Sequence of chain 1.A:
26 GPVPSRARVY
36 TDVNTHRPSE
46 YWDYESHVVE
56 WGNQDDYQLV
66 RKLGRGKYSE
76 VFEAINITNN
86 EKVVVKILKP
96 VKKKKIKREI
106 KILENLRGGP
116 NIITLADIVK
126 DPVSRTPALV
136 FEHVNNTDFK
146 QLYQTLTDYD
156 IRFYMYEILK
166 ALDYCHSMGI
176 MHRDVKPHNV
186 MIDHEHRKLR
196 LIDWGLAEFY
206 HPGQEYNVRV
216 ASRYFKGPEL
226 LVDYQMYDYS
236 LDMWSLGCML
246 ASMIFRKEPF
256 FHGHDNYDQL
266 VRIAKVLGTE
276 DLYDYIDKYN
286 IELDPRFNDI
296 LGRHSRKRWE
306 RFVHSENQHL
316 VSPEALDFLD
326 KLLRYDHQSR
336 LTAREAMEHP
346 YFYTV

A small-molecule ligand and the protein it binds are described below.
Small molecule (SMILES): C[NH2+]Cc1ccc(-c2ccccc2)c(Cl)c1

Binding-site contacts:
Ligand atom C9 contacts residue MET248 of chain 1.A at 3.9 Å (hydrophobic).
Ligand atom C7 contacts residue ILE187 of chain 1.A at 4.1 Å (hydrophobic).
Ligand atom C10 contacts residue MET160 of chain 1.A at 3.9 Å (hydrophobic).
Ligand atom C2 contacts residue PRO182 of chain 1.A at 3.6 Å (hydrophobic).
Ligand atom C13 contacts residue LEU151 of chain 1.A at 3.5 Å (hydrophobic).
Ligand atom C7 contacts residue PRO182 of chain 1.A at 3.2 Å (hydrophobic).
Ligand atom C5 contacts residue ILE187 of chain 1.A at 3.8 Å (hydrophobic).
Ligand atom C contacts residue ILE187 of chain 1.A at 4.0 Å (hydrophobic).
Ligand atom C contacts residue LEU147 of chain 1.A at 4.0 Å (hydrophobic).
Ligand atom C11 contacts residue MET160 of chain 1.A at 4.0 Å (hydrophobic).
Ligand atom C12 contacts residue LEU151 of chain 1.A at 3.7 Å (hydrophobic).
Ligand atom C11 contacts residue MET248 of chain 1.A at 4.0 Å (hydrophobic).
Ligand atom C1 contacts residue PRO182 of chain 1.A at 3.3 Å (hydrophobic).
Ligand atom CL contacts residue ILE163 of chain 1.A at 3.5 Å.
Ligand atom CL contacts residue MET244 of chain 1.A at 3.0 Å.
Ligand atom C7 contacts residue VAL185 of chain 1.A at 3.5 Å (hydrophobic).
Ligand atom N contacts residue VAL185 of chain 1.A at 2.9 Å (h-bond).
Ligand atom C11 contacts residue TYR159 of chain 1.A at 4.0 Å (hydrophobic).
Ligand atom C contacts residue THR142 of chain 1.A at 3.2 Å.
Ligand atom C12 contacts residue ILE156 of chain 1.A at 3.9 Å (hydrophobic).
Ligand atom N contacts residue PRO182 of chain 1.A at 3.3 Å (h-bond).
Ligand atom C contacts residue ASN141 of chain 1.A at 3.2 Å.
Ligand atom C11 contacts residue ILE156 of chain 1.A at 3.7 Å (hydrophobic).
Ligand atom C1 contacts residue PHE144 of chain 1.A at 3.9 Å (hydrophobic).
Ligand atom C2 contacts residue PHE144 of chain 1.A at 4.1 Å (hydrophobic).
Ligand atom CL contacts residue VAL185 of chain 1.A at 3.2 Å.
Ligand atom C6 contacts residue MET244 of chain 1.A at 4.0 Å (hydrophobic).
Ligand atom C10 contacts residue MET248 of chain 1.A at 3.8 Å (hydrophobic).
Ligand atom C3 contacts residue PHE144 of chain 1.A at 3.7 Å (hydrophobic).
Ligand atom CL contacts residue ILE187 of chain 1.A at 4.1 Å.
Ligand atom C1 contacts residue VAL185 of chain 1.A at 3.9 Å (hydrophobic).
Ligand atom C6 contacts residue ILE187 of chain 1.A at 3.7 Å (hydrophobic).
Ligand atom C9 contacts residue MET244 of chain 1.A at 3.5 Å (hydrophobic).
Ligand atom C2 contacts residue VAL185 of chain 1.A at 4.1 Å (hydrophobic).
Ligand atom C12 contacts residue TYR159 of chain 1.A at 3.7 Å (hydrophobic).
Ligand atom C contacts residue VAL185 of chain 1.A at 3.5 Å (hydrophobic).
Ligand atom C3 contacts residue LEU147 of chain 1.A at 3.6 Å (hydrophobic).
Ligand atom C13 contacts residue MET248 of chain 1.A at 4.0 Å (hydrophobic).
Ligand atom N contacts residue ASN141 of chain 1.A at 4.0 Å.
Ligand atom C4 contacts residue LEU147 of chain 1.A at 3.7 Å (hydrophobic).